Sequence of chain 1.B:
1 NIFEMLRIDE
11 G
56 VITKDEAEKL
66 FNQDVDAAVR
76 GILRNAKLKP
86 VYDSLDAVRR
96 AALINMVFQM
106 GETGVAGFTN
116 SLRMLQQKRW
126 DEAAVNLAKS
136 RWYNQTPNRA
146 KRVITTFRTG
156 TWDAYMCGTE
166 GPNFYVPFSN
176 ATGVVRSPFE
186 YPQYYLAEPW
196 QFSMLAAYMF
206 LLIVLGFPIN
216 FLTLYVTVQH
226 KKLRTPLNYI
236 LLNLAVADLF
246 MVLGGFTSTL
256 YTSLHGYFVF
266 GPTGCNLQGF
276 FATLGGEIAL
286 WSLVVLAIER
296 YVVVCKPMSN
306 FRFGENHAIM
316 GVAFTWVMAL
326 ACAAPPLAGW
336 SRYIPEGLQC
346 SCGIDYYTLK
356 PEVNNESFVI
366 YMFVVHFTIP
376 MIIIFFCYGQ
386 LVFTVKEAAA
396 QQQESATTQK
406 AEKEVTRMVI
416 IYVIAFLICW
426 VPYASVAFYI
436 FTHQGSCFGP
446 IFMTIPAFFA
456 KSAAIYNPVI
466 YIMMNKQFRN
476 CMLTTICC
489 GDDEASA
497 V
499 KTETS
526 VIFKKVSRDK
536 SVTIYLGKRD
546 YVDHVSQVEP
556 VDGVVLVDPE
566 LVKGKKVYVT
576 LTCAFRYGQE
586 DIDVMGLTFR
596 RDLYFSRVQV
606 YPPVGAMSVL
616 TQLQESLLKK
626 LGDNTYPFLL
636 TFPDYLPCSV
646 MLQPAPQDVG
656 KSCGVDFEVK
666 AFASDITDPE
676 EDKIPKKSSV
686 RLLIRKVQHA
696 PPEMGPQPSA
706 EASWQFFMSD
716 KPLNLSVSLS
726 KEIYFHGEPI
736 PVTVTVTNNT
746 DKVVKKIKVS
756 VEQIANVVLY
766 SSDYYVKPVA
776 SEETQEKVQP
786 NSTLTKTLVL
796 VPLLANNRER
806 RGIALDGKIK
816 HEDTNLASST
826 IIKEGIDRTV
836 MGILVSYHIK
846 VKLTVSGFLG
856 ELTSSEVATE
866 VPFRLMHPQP

This protein binds this small molecule.
Small molecule (SMILES): CC(=O)N[C@H]1[C@H](O[C@H]2[C@H](O)[C@@H](NC(C)=O)CO[C@@H]2CO)O[C@H](CO)[C@@H](O)[C@@H]1O

Binding-site contacts:
Ligand atom O7 contacts residue ARG181 of chain 1.B at 2.8 Å (salt-bridge).
Ligand atom C1 contacts residue VAL180 of chain 1.B at 3.8 Å (hydrophobic).
Ligand atom C8 contacts residue GLY178 of chain 1.B at 4.3 Å.
Ligand atom C2 contacts residue ASN175 of chain 1.B at 2.5 Å.
Ligand atom O5 contacts residue GLY178 of chain 1.B at 3.8 Å.
Ligand atom C6 contacts residue GLY178 of chain 1.B at 3.5 Å.
Ligand atom C5 contacts residue GLY178 of chain 1.B at 3.5 Å.
Ligand atom C8 contacts residue VAL180 of chain 1.B at 3.3 Å (hydrophobic).
Ligand atom C3 contacts residue VAL180 of chain 1.B at 4.2 Å (hydrophobic).
Ligand atom C7 contacts residue VAL180 of chain 1.B at 3.7 Å (hydrophobic).
Ligand atom N2 contacts residue ASN175 of chain 1.B at 3.1 Å (h-bond).
Ligand atom C7 contacts residue ASN175 of chain 1.B at 4.3 Å.
Ligand atom N2 contacts residue VAL180 of chain 1.B at 3.1 Å (h-bond).
Ligand atom C2 contacts residue VAL180 of chain 1.B at 3.9 Å (hydrophobic).
Ligand atom C8 contacts residue ARG181 of chain 1.B at 3.7 Å.
Ligand atom C8 contacts residue SER182 of chain 1.B at 4.0 Å.
Ligand atom O5 contacts residue ASN175 of chain 1.B at 2.4 Å (h-bond).
Ligand atom C5 contacts residue ASN175 of chain 1.B at 3.7 Å.
Ligand atom C1 contacts residue ASN175 of chain 1.B at 1.5 Å.
Ligand atom C1 contacts residue GLY178 of chain 1.B at 4.5 Å.
Ligand atom C4 contacts residue ASN175 of chain 1.B at 4.2 Å.
Ligand atom C3 contacts residue ASN175 of chain 1.B at 3.8 Å.
Ligand atom C7 contacts residue ARG181 of chain 1.B at 3.6 Å.